The protein below binds the small molecule below.
Small molecule (SMILES): OC[C@H]1O[C@@H](O[C@@H]2[C@@H](O)[C@H](O)O[C@H](CO)[C@H]2O)[C@H](O)[C@@H](O)[C@@H]1O

Binding-site contacts:
Ligand atom C2 contacts residue THR168 of chain 1.G at 4.3 Å.
Ligand atom O3 contacts residue LEU207 of chain 1.G at 3.8 Å.
Ligand atom O2 contacts residue ASP203 of chain 1.G at 2.5 Å (salt-bridge).
Ligand atom C2 contacts residue ASP203 of chain 1.G at 3.2 Å.
Ligand atom O3 contacts residue GLY206 of chain 1.G at 4.3 Å.
Ligand atom C6 contacts residue ILE266 of chain 1.G at 4.3 Å (hydrophobic).
Ligand atom C5 contacts residue GLY206 of chain 1.G at 4.4 Å.
Ligand atom O4 contacts residue GLY170 of chain 1.G at 3.6 Å.
Ligand atom O4 contacts residue PRO202 of chain 1.G at 4.2 Å.
Ligand atom O3 contacts residue THR168 of chain 1.G at 2.9 Å (h-bond).
Ligand atom C5 contacts residue GLN210 of chain 1.G at 4.1 Å.
Ligand atom O2 contacts residue THR168 of chain 1.G at 3.7 Å.
Ligand atom O4 contacts residue GLY206 of chain 1.G at 3.8 Å.
Ligand atom C2 contacts residue PRO202 of chain 1.G at 4.5 Å (hydrophobic).
Ligand atom C3 contacts residue GLY170 of chain 1.G at 4.1 Å.
Ligand atom O3 contacts residue LYS169 of chain 1.G at 3.6 Å.
Ligand atom C6 contacts residue GLY206 of chain 1.G at 3.8 Å.
Ligand atom C3 contacts residue PRO202 of chain 1.G at 4.2 Å (hydrophobic).
Ligand atom C1 contacts residue ASP203 of chain 1.G at 3.9 Å.
Ligand atom O3 contacts residue GLY170 of chain 1.G at 3.1 Å (h-bond).
Ligand atom C4 contacts residue GLN210 of chain 1.G at 3.3 Å.
Ligand atom O6 contacts residue ILE266 of chain 1.G at 4.2 Å.
Ligand atom C4 contacts residue PRO202 of chain 1.G at 3.8 Å (hydrophobic).
Ligand atom O4 contacts residue GLN210 of chain 1.G at 2.6 Å (h-bond).
Ligand atom C2 contacts residue LEU207 of chain 1.G at 4.3 Å (hydrophobic).
Ligand atom O3 contacts residue ASP203 of chain 1.G at 3.3 Å (salt-bridge).
Ligand atom C3 contacts residue THR168 of chain 1.G at 4.0 Å.
Ligand atom C4 contacts residue LEU207 of chain 1.G at 4.2 Å (hydrophobic).
Ligand atom C6 contacts residue GLN210 of chain 1.G at 3.7 Å.
Ligand atom O3 contacts residue PRO202 of chain 1.G at 3.8 Å.
Ligand atom O4 contacts residue ASP171 of chain 1.G at 4.1 Å.
Ligand atom O5 contacts residue LEU207 of chain 1.G at 4.5 Å.
Ligand atom C3 contacts residue ASP203 of chain 1.G at 3.9 Å.
Ligand atom O5 contacts residue GLY206 of chain 1.G at 4.0 Å.
Ligand atom C4 contacts residue GLY206 of chain 1.G at 4.3 Å.
Ligand atom C4 contacts residue GLY170 of chain 1.G at 4.3 Å.

Sequence of chain 1.G:
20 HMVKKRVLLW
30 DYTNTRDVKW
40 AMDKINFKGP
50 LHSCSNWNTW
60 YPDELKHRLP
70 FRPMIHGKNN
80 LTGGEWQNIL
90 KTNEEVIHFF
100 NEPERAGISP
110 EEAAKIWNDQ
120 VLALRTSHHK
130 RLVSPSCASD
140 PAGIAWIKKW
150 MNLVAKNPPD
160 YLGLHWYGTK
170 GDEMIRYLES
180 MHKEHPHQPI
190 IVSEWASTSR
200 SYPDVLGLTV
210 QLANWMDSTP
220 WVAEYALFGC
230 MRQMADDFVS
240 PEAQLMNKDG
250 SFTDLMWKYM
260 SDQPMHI